This protein binds this small molecule.
Small molecule (SMILES): C[C@H]1N[C@@H]2[C@@H](O)[C@H](O)[C@@H](CO)O[C@@H]2S1

Binding-site contacts:
Ligand atom O3 contacts residue GLU183 of chain 1.C at 3.8 Å.
Ligand atom O4 contacts residue TRP329 of chain 1.C at 3.4 Å.
Ligand atom C2 contacts residue ASP182 of chain 1.C at 3.8 Å.
Ligand atom C6 contacts residue ASP331 of chain 1.C at 3.4 Å.
Ligand atom C1 contacts residue TRP250 of chain 1.C at 3.7 Å (hydrophobic).
Ligand atom C3 contacts residue GLU183 of chain 1.C at 4.2 Å.
Ligand atom C6 contacts residue TRP329 of chain 1.C at 3.7 Å (hydrophobic).
Ligand atom C1 contacts residue TYR280 of chain 1.C at 4.2 Å (hydrophobic).
Ligand atom O3 contacts residue ASP182 of chain 1.C at 4.0 Å.
Ligand atom O3 contacts residue TRP329 of chain 1.C at 4.3 Å.
Ligand atom C8 contacts residue ASP182 of chain 1.C at 3.4 Å.
Ligand atom O5 contacts residue TYR280 of chain 1.C at 4.0 Å.
Ligand atom O5 contacts residue TRP250 of chain 1.C at 4.3 Å.
Ligand atom S1 contacts residue TRP250 of chain 1.C at 3.7 Å.
Ligand atom C8 contacts residue PHE227 of chain 1.C at 3.6 Å (hydrophobic).
Ligand atom C8 contacts residue TRP329 of chain 1.C at 4.3 Å (hydrophobic).
Ligand atom N2 contacts residue ASP182 of chain 1.C at 2.6 Å (salt-bridge).
Ligand atom C4 contacts residue TRP329 of chain 1.C at 4.0 Å (hydrophobic).
Ligand atom C5 contacts residue ASP331 of chain 1.C at 4.0 Å.
Ligand atom O3 contacts residue ARG19 of chain 1.C at 2.9 Å (salt-bridge).
Ligand atom C5 contacts residue TRP329 of chain 1.C at 3.7 Å (hydrophobic).
Ligand atom C7 contacts residue ASP182 of chain 1.C at 3.4 Å.
Ligand atom O6 contacts residue ILE282 of chain 1.C at 4.1 Å.
Ligand atom C4 contacts residue ASP331 of chain 1.C at 3.5 Å.
Ligand atom C3 contacts residue TRP329 of chain 1.C at 3.9 Å (hydrophobic).
Ligand atom C6 contacts residue ILE282 of chain 1.C at 3.7 Å (hydrophobic).
Ligand atom C1 contacts residue GLU183 of chain 1.C at 3.9 Å.
Ligand atom C7 contacts residue TRP329 of chain 1.C at 3.7 Å (hydrophobic).
Ligand atom C3 contacts residue ASP182 of chain 1.C at 4.3 Å.
Ligand atom N2 contacts residue GLU183 of chain 1.C at 3.6 Å.
Ligand atom C3 contacts residue ARG19 of chain 1.C at 4.0 Å.
Ligand atom O3 contacts residue HIS120 of chain 1.C at 3.4 Å.
Ligand atom O4 contacts residue ARG19 of chain 1.C at 2.8 Å (salt-bridge).
Ligand atom S1 contacts residue TRP329 of chain 1.C at 3.6 Å.
Ligand atom O4 contacts residue ASP331 of chain 1.C at 2.6 Å (salt-bridge).
Ligand atom O6 contacts residue ASP331 of chain 1.C at 2.6 Å (salt-bridge).
Ligand atom C4 contacts residue ARG19 of chain 1.C at 3.9 Å.
Ligand atom S1 contacts residue TYR280 of chain 1.C at 3.1 Å (h-bond).
Ligand atom C8 contacts residue TRP250 of chain 1.C at 3.5 Å (hydrophobic).
Ligand atom C2 contacts residue GLU183 of chain 1.C at 3.4 Å.

Sequence of chain 1.C:
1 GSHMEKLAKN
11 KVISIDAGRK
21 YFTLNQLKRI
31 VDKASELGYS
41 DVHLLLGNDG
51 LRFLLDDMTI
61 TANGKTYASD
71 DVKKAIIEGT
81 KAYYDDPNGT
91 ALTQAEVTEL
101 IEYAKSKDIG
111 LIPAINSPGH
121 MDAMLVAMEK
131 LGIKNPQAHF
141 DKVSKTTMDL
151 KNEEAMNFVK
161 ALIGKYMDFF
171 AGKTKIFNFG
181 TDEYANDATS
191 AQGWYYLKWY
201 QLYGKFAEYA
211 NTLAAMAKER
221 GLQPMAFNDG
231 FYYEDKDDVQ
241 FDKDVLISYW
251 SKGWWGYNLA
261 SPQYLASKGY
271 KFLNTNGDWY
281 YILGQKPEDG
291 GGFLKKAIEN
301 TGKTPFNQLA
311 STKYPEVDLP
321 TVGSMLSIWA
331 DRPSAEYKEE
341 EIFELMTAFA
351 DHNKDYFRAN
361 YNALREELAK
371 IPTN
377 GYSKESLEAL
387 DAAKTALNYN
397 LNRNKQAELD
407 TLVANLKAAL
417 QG